Binding-site contacts:
Ligand atom N2 contacts residue ASN215 of chain 1.A at 2.9 Å (h-bond).
Ligand atom O7 contacts residue ASN215 of chain 1.A at 3.5 Å (h-bond).
Ligand atom C5 contacts residue THR217 of chain 1.A at 3.6 Å.
Ligand atom C8 contacts residue ASN215 of chain 1.A at 4.1 Å.
Ligand atom C4 contacts residue ASN215 of chain 1.A at 4.2 Å.
Ligand atom C7 contacts residue THR217 of chain 1.A at 4.4 Å.
Ligand atom C8 contacts residue THR217 of chain 1.A at 3.7 Å.
Ligand atom C3 contacts residue ASN215 of chain 1.A at 3.8 Å.
Ligand atom C2 contacts residue ASN215 of chain 1.A at 2.4 Å.
Ligand atom O5 contacts residue ASN215 of chain 1.A at 2.4 Å (h-bond).
Ligand atom C5 contacts residue ASN215 of chain 1.A at 3.7 Å.
Ligand atom C7 contacts residue ASN215 of chain 1.A at 3.2 Å.
Ligand atom C6 contacts residue THR217 of chain 1.A at 4.1 Å.
Ligand atom O7 contacts residue THR202 of chain 1.A at 4.1 Å.
Ligand atom O5 contacts residue THR217 of chain 1.A at 3.7 Å.
Ligand atom O7 contacts residue VAL201 of chain 1.A at 4.1 Å.
Ligand atom C1 contacts residue THR217 of chain 1.A at 3.5 Å.
Ligand atom C1 contacts residue ASN215 of chain 1.A at 1.4 Å.

The protein below binds the small molecule below.
Small molecule (SMILES): CC(=O)N[C@@H]1[C@@H](O)[C@H](O)[C@@H](CO)O[C@H]1O

Sequence of chain 1.A:
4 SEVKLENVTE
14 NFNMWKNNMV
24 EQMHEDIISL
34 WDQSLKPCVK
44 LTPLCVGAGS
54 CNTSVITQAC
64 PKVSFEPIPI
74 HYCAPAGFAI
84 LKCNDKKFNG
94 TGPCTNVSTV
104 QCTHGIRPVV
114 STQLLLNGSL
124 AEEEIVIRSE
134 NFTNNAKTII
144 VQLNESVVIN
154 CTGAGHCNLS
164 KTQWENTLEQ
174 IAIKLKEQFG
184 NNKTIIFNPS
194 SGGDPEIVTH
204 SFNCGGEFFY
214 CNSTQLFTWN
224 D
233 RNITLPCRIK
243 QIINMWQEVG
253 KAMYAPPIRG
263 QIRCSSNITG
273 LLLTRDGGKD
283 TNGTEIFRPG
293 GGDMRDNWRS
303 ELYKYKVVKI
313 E